Binding-site contacts:
Ligand atom C7 contacts residue ASN284 of chain 1.B at 3.6 Å.
Ligand atom C8 contacts residue LEU136 of chain 1.B at 3.9 Å (hydrophobic).
Ligand atom C4 contacts residue ASN484 of chain 1.B at 3.8 Å.
Ligand atom C2 contacts residue HIS377 of chain 1.B at 3.5 Å.
Ligand atom O7 contacts residue ASN284 of chain 1.B at 3.7 Å.
Ligand atom C6 contacts residue HIS377 of chain 1.B at 3.7 Å.
Ligand atom O2 contacts residue GLU672 of chain 1.B at 2.8 Å (salt-bridge).
Ligand atom N1 contacts residue ASN284 of chain 1.B at 3.8 Å.
Ligand atom C3 contacts residue GLU672 of chain 1.B at 3.3 Å.
Ligand atom C5 contacts residue LEU136 of chain 1.B at 3.8 Å (hydrophobic).
Ligand atom O3 contacts residue GLU672 of chain 1.B at 2.7 Å (salt-bridge).
Ligand atom O6 contacts residue LEU139 of chain 1.B at 3.6 Å.
Ligand atom C5 contacts residue GLY135 of chain 1.B at 3.8 Å.
Ligand atom O6 contacts residue HIS377 of chain 1.B at 2.9 Å (h-bond).
Ligand atom O2 contacts residue TYR573 of chain 1.B at 3.1 Å (h-bond).
Ligand atom C7 contacts residue HIS377 of chain 1.B at 3.8 Å.
Ligand atom O4 contacts residue THR676 of chain 1.B at 3.8 Å.
Ligand atom O3 contacts residue ALA673 of chain 1.B at 3.4 Å (h-bond).
Ligand atom C4 contacts residue GLY675 of chain 1.B at 3.6 Å.
Ligand atom O3 contacts residue SER674 of chain 1.B at 2.8 Å (h-bond).
Ligand atom C8 contacts residue THR378 of chain 1.B at 3.7 Å.
Ligand atom O4 contacts residue GLY675 of chain 1.B at 2.8 Å (h-bond).
Ligand atom O6 contacts residue VAL455 of chain 1.B at 3.4 Å.
Ligand atom C8 contacts residue ASP339 of chain 1.B at 3.5 Å.
Ligand atom N1 contacts residue HIS377 of chain 1.B at 2.8 Å (h-bond).
Ligand atom O7 contacts residue LEU136 of chain 1.B at 3.4 Å.
Ligand atom C6 contacts residue GLY135 of chain 1.B at 3.5 Å.
Ligand atom C3 contacts residue GLY675 of chain 1.B at 3.6 Å.
Ligand atom O3 contacts residue GLY675 of chain 1.B at 2.8 Å (h-bond).
Ligand atom C2 contacts residue GLU672 of chain 1.B at 3.6 Å.
Ligand atom O6 contacts residue ASN484 of chain 1.B at 2.8 Å (h-bond).
Ligand atom O4 contacts residue SER674 of chain 1.B at 3.8 Å.
Ligand atom C1 contacts residue HIS377 of chain 1.B at 3.6 Å.
Ligand atom O4 contacts residue ASN484 of chain 1.B at 3.2 Å (h-bond).
Ligand atom O2 contacts residue ASN284 of chain 1.B at 3.2 Å (h-bond).
Ligand atom C8 contacts residue ASN284 of chain 1.B at 3.8 Å.
Ligand atom C6 contacts residue LEU136 of chain 1.B at 3.8 Å (hydrophobic).
Ligand atom C6 contacts residue ASN484 of chain 1.B at 3.3 Å.
Ligand atom C8 contacts residue HIS377 of chain 1.B at 3.8 Å.
Ligand atom O5 contacts residue HIS377 of chain 1.B at 3.8 Å.

A protein and the small-molecule ligand that binds it are described below.
Small molecule (SMILES): CC(=O)N[C@@H]1O[C@H](CO)[C@@H](O)[C@H](O)[C@H]1O

Sequence of chain 1.B:
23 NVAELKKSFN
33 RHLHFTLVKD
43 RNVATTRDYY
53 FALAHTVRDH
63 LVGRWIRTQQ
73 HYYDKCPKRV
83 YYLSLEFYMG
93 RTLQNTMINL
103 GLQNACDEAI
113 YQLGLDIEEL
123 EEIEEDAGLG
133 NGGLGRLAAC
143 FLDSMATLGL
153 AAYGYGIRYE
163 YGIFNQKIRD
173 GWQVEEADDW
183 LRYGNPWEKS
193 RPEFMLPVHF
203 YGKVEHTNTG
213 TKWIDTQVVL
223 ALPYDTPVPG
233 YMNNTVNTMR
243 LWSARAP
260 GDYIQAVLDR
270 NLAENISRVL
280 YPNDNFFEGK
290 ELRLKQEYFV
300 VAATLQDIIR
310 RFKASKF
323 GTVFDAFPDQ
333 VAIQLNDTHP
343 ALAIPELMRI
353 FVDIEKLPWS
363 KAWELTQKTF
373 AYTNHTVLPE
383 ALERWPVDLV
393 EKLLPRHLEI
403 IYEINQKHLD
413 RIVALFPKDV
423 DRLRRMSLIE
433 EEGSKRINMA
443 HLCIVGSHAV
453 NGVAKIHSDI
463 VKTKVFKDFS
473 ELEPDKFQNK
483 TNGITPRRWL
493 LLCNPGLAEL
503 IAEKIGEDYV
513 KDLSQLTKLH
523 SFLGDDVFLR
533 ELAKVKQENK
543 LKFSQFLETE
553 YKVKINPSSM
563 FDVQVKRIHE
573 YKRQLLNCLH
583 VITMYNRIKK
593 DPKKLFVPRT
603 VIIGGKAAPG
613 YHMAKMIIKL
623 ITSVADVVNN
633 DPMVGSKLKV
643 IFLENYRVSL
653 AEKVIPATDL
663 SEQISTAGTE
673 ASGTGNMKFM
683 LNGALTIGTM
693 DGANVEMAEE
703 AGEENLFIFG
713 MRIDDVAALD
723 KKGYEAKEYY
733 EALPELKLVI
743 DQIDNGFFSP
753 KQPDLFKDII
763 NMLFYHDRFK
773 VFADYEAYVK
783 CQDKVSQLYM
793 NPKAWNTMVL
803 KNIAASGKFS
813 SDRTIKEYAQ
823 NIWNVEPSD